Sequence of chain 1.A:
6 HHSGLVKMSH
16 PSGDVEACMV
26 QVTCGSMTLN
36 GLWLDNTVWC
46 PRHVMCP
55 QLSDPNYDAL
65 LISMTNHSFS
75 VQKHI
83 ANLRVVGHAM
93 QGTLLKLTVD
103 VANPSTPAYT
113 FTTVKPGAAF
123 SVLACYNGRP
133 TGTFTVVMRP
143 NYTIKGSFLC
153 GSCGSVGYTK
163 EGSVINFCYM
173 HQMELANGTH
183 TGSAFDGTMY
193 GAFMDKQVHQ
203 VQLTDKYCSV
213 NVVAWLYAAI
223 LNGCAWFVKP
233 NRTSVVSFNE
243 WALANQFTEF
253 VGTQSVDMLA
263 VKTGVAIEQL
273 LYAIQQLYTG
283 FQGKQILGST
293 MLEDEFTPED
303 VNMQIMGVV

Binding-site contacts:
Ligand atom O20 contacts residue N021 of chain 1.B at 1.5 Å.
Ligand atom C04 contacts residue N021 of chain 1.B at 0.2 Å.
Ligand atom C08 contacts residue N021 of chain 1.B at 0.1 Å.
Ligand atom N10 contacts residue CYS155 of chain 1.A at 2.9 Å (h-bond).
Ligand atom C17 contacts residue N021 of chain 1.B at 0.0 Å.
Ligand atom O01 contacts residue GLU176 of chain 1.A at 3.3 Å (salt-bridge).
Ligand atom O20 contacts residue CYS155 of chain 1.A at 2.6 Å (h-bond).
Ligand atom C13 contacts residue N021 of chain 1.B at 0.2 Å.
Ligand atom C14 contacts residue N021 of chain 1.B at 0.3 Å.
Ligand atom O18 contacts residue HIS182 of chain 1.A at 3.5 Å.
Ligand atom N15 contacts residue GLU176 of chain 1.A at 3.1 Å (salt-bridge).
Ligand atom C12 contacts residue N021 of chain 1.B at 0.2 Å.
Ligand atom O18 contacts residue HIS173 of chain 1.A at 2.6 Å (h-bond).
Ligand atom C09 contacts residue N021 of chain 1.B at 0.2 Å.
Ligand atom C02 contacts residue N021 of chain 1.B at 0.2 Å.
Ligand atom C19 contacts residue N021 of chain 1.B at 0.1 Å.
Ligand atom O22 contacts residue N021 of chain 1.B at 0.2 Å (h-bond).
Ligand atom C06 contacts residue N021 of chain 1.B at 0.2 Å.
Ligand atom C16 contacts residue N021 of chain 1.B at 0.0 Å.
Ligand atom C07 contacts residue N021 of chain 1.B at 0.3 Å.
Ligand atom C07 contacts residue ASP197 of chain 1.A at 3.6 Å.
Ligand atom O18 contacts residue PHE150 of chain 1.A at 3.1 Å.
Ligand atom N03 contacts residue N021 of chain 1.B at 0.2 Å (h-bond).
Ligand atom C04 contacts residue GLN174 of chain 1.A at 3.5 Å.
Ligand atom C19 contacts residue CYS155 of chain 1.A at 1.8 Å (hydrophobic).
Ligand atom N15 contacts residue N021 of chain 1.B at 0.2 Å (h-bond).
Ligand atom O01 contacts residue N021 of chain 1.B at 0.2 Å (h-bond).
Ligand atom C11 contacts residue CYS155 of chain 1.A at 2.7 Å (hydrophobic).
Ligand atom C05 contacts residue N021 of chain 1.B at 0.2 Å.
Ligand atom C23 contacts residue N021 of chain 1.B at 0.2 Å.
Ligand atom N15 contacts residue PHE150 of chain 1.A at 3.2 Å (h-bond).
Ligand atom O20 contacts residue HIS48 of chain 1.A at 2.9 Å (h-bond).
Ligand atom N10 contacts residue GLN174 of chain 1.A at 3.0 Å (h-bond).
Ligand atom C12 contacts residue CYS155 of chain 1.A at 3.2 Å (hydrophobic).
Ligand atom N10 contacts residue N021 of chain 1.B at 0.1 Å (h-bond).
Ligand atom C11 contacts residue N021 of chain 1.B at 0.1 Å.
Ligand atom O21 contacts residue N021 of chain 1.B at 0.4 Å (h-bond).
Ligand atom O18 contacts residue N021 of chain 1.B at 0.5 Å (h-bond).
Ligand atom O01 contacts residue MET175 of chain 1.A at 3.6 Å.
Ligand atom C23 contacts residue GLU176 of chain 1.A at 3.2 Å.

The protein below binds the small molecule below.
Small molecule (SMILES): CCC1(OC(=O)N[C@@H](CC(C)C)C(=O)N[C@@H](C[C@@H]2CCNC2=O)[C@H](O)S(=O)(=O)O)CCN(C(=O)OC(C)(C)C)CC1